Sequence of chain 1.D:
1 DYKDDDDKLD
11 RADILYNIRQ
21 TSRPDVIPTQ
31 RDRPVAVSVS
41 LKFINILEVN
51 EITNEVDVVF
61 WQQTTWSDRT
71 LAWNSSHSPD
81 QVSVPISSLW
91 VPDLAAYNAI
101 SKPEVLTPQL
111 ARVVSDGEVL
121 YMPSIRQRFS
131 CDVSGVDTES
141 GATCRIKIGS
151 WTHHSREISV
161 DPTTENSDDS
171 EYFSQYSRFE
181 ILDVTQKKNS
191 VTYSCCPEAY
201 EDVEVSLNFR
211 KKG

Sequence of chain 1.E:
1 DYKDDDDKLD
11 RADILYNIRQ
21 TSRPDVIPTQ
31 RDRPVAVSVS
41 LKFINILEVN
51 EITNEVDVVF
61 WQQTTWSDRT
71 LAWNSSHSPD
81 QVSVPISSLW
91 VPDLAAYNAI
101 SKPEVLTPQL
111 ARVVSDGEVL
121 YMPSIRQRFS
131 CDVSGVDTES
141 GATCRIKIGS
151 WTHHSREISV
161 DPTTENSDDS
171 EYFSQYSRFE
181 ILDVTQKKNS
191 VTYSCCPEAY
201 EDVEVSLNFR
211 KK

Binding-site contacts:
Ligand atom N06 contacts residue TRP151 of chain 1.D at 3.1 Å (h-bond).
Ligand atom C19 contacts residue MET122 of chain 1.E at 3.8 Å (hydrophobic).
Ligand atom C11 contacts residue TYR200 of chain 1.D at 3.2 Å (hydrophobic).
Ligand atom C22 contacts residue TYR200 of chain 1.D at 3.6 Å (hydrophobic).
Ligand atom C16 contacts residue TRP151 of chain 1.D at 3.2 Å (hydrophobic).
Ligand atom C13 contacts residue ARG112 of chain 1.E at 3.6 Å.
Ligand atom C15 contacts residue MET122 of chain 1.E at 3.7 Å (hydrophobic).
Ligand atom N05 contacts residue TRP151 of chain 1.D at 3.2 Å (h-bond).
Ligand atom C20 contacts residue TRP151 of chain 1.D at 3.6 Å (hydrophobic).
Ligand atom C17 contacts residue TYR200 of chain 1.D at 3.3 Å (hydrophobic).
Ligand atom N03 contacts residue CYS196 of chain 1.D at 3.4 Å (h-bond).
Ligand atom C10 contacts residue GLN63 of chain 1.E at 3.2 Å.
Ligand atom C02 contacts residue MET122 of chain 1.E at 3.7 Å (hydrophobic).
Ligand atom N02 contacts residue MET122 of chain 1.E at 3.6 Å.
Ligand atom C19 contacts residue TRP151 of chain 1.D at 3.1 Å (hydrophobic).
Ligand atom C18 contacts residue TYR200 of chain 1.D at 3.6 Å (hydrophobic).
Ligand atom N06 contacts residue MET122 of chain 1.E at 3.6 Å.
Ligand atom C20 contacts residue TYR97 of chain 1.D at 3.6 Å (hydrophobic).
Ligand atom N01 contacts residue TYR193 of chain 1.D at 3.7 Å.
Ligand atom N03 contacts residue CYS195 of chain 1.D at 3.5 Å (h-bond).
Ligand atom C08 contacts residue THR65 of chain 1.E at 3.1 Å.
Ligand atom C05 contacts residue GLN63 of chain 1.E at 3.7 Å.
Ligand atom N01 contacts residue CYS195 of chain 1.D at 3.7 Å.
Ligand atom C04 contacts residue CYS196 of chain 1.D at 3.6 Å (hydrophobic).
Ligand atom N03 contacts residue GLN63 of chain 1.E at 2.7 Å (h-bond).
Ligand atom N01 contacts residue TYR172 of chain 1.E at 2.9 Å (h-bond).
Ligand atom C07 contacts residue THR65 of chain 1.E at 3.6 Å.
Ligand atom C04 contacts residue GLN63 of chain 1.E at 3.6 Å.
Ligand atom N03 contacts residue MET122 of chain 1.E at 3.5 Å (h-bond).
Ligand atom C14 contacts residue LEU120 of chain 1.E at 3.6 Å (hydrophobic).
Ligand atom C01 contacts residue GLN63 of chain 1.E at 3.5 Å.
Ligand atom C01 contacts residue CYS196 of chain 1.D at 3.5 Å (hydrophobic).
Ligand atom C09 contacts residue GLN63 of chain 1.E at 3.5 Å.
Ligand atom O01 contacts residue THR64 of chain 1.E at 3.6 Å.
Ligand atom C01 contacts residue MET122 of chain 1.E at 3.7 Å (hydrophobic).
Ligand atom C07 contacts residue THR64 of chain 1.E at 3.6 Å.
Ligand atom C08 contacts residue GLN63 of chain 1.E at 3.6 Å.
Ligand atom O01 contacts residue THR65 of chain 1.E at 2.0 Å (h-bond).
Ligand atom N01 contacts residue GLN63 of chain 1.E at 3.4 Å (h-bond).
Ligand atom C04 contacts residue MET122 of chain 1.E at 3.7 Å (hydrophobic).

A small-molecule ligand and the protein it binds are described below.
Small molecule (SMILES): Nc1nc(-c2ccc(O)cc2)cc(N(Cc2ccccn2)Cc2ccccn2)n1